Binding-site contacts:
Ligand atom C6 contacts residue ASN158 of chain 1.E at 4.5 Å.
Ligand atom C6 contacts residue ARG88 of chain 1.E at 2.7 Å.
Ligand atom O7 contacts residue SER161 of chain 1.E at 4.2 Å.
Ligand atom O5 contacts residue ARG88 of chain 1.E at 2.9 Å (salt-bridge).
Ligand atom C7 contacts residue TRP159 of chain 1.E at 4.5 Å (hydrophobic).
Ligand atom C2 contacts residue ASN158 of chain 1.E at 2.5 Å.
Ligand atom O5 contacts residue ASN158 of chain 1.E at 2.4 Å (h-bond).
Ligand atom C8 contacts residue TRP159 of chain 1.E at 3.7 Å (hydrophobic).
Ligand atom C7 contacts residue ASN158 of chain 1.E at 3.3 Å.
Ligand atom C8 contacts residue ALA162 of chain 1.E at 4.1 Å (hydrophobic).
Ligand atom C8 contacts residue ASN94 of chain 1.E at 3.6 Å.
Ligand atom O6 contacts residue ARG88 of chain 1.E at 3.2 Å (salt-bridge).
Ligand atom C1 contacts residue ARG88 of chain 1.E at 4.1 Å.
Ligand atom C8 contacts residue ASN158 of chain 1.E at 3.6 Å.
Ligand atom C6 contacts residue ASN94 of chain 1.E at 4.2 Å.
Ligand atom N2 contacts residue ASN158 of chain 1.E at 2.9 Å (h-bond).
Ligand atom O6 contacts residue ASN94 of chain 1.E at 4.2 Å.
Ligand atom C4 contacts residue ASN158 of chain 1.E at 4.3 Å.
Ligand atom C3 contacts residue ASN158 of chain 1.E at 3.8 Å.
Ligand atom C5 contacts residue ARG88 of chain 1.E at 3.3 Å.
Ligand atom C1 contacts residue ASN158 of chain 1.E at 1.4 Å.
Ligand atom O7 contacts residue ASN158 of chain 1.E at 3.5 Å (h-bond).
Ligand atom C5 contacts residue ASN158 of chain 1.E at 3.6 Å.

A protein and the small-molecule ligand that binds it are described below.
Small molecule (SMILES): CC(=O)N[C@H]1[C@H](O[C@H]2[C@H](O)[C@@H](NC(C)=O)CO[C@@H]2CO)O[C@H](CO)[C@@H](O[C@@H]2O[C@H](CO)[C@@H](O)[C@H](O)[C@@H]2O)[C@@H]1O

Sequence of chain 1.E:
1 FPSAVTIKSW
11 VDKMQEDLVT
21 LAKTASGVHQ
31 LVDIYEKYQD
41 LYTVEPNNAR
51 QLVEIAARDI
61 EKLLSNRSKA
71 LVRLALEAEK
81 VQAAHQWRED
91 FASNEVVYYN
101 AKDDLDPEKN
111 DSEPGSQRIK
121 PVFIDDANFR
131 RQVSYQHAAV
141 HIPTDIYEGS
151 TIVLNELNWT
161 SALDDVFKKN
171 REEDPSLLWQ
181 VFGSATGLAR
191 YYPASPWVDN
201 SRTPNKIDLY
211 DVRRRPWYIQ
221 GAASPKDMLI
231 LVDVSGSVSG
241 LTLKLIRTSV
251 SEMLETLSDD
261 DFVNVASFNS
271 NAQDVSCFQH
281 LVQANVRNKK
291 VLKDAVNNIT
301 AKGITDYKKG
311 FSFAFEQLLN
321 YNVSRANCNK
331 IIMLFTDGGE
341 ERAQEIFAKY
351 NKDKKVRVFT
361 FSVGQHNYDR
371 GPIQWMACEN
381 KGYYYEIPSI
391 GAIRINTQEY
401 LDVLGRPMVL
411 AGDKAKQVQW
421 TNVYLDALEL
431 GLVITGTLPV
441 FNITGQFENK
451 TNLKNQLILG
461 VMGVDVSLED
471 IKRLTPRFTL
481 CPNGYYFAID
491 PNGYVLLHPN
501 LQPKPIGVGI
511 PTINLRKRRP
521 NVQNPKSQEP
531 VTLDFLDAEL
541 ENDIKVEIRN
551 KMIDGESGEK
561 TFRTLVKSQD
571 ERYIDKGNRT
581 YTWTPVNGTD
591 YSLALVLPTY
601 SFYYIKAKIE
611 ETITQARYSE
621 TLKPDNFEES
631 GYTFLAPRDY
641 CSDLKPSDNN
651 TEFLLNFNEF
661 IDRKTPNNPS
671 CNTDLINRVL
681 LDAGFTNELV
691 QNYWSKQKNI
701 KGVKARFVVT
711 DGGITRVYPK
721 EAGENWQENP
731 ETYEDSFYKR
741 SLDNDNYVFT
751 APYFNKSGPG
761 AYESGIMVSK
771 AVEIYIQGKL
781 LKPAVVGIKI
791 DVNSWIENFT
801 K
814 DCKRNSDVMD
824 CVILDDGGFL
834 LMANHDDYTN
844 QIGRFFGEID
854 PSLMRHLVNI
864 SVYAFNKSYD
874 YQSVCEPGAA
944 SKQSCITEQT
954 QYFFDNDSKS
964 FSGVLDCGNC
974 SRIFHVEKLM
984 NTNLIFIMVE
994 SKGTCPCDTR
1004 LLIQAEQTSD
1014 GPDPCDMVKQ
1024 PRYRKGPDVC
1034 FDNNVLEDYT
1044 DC